Sequence of chain 1.D:
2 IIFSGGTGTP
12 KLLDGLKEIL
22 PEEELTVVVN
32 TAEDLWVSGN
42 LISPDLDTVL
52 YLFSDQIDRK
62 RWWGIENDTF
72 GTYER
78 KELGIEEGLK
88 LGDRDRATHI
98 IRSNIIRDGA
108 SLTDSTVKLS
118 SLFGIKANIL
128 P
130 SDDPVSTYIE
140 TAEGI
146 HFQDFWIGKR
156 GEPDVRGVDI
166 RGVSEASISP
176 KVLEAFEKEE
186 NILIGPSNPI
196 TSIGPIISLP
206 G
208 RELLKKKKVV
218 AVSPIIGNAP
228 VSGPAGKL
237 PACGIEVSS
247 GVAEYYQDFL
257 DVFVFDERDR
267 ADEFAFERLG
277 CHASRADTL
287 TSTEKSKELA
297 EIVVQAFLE

Binding-site contacts:
Ligand atom C7 contacts residue ILE43 of chain 1.D at 4.0 Å (hydrophobic).
Ligand atom C13 contacts residue TRP64 of chain 1.D at 3.7 Å (hydrophobic).
Ligand atom C11 contacts residue TRP64 of chain 1.D at 4.3 Å (hydrophobic).
Ligand atom C6 contacts residue TRP64 of chain 1.D at 4.0 Å (hydrophobic).
Ligand atom C12 contacts residue TRP64 of chain 1.D at 3.9 Å (hydrophobic).
Ligand atom O10 contacts residue ASP48 of chain 1.D at 3.4 Å.
Ligand atom O2 contacts residue LEU86 of chain 1.D at 4.0 Å.
Ligand atom C4 contacts residue LEU86 of chain 1.D at 3.9 Å (hydrophobic).
Ligand atom C5 contacts residue LEU86 of chain 1.D at 3.9 Å (hydrophobic).
Ligand atom N2 contacts residue ILE152 of chain 1.D at 3.8 Å.
Ligand atom C2 contacts residue TRP64 of chain 1.D at 3.6 Å (hydrophobic).
Ligand atom C4 contacts residue TRP64 of chain 1.D at 3.4 Å (hydrophobic).
Ligand atom O10 contacts residue ILE43 of chain 1.D at 3.9 Å.
Ligand atom C6 contacts residue ASP92 of chain 1.D at 3.4 Å.
Ligand atom C7 contacts residue HIS96 of chain 1.D at 4.2 Å.
Ligand atom C9 contacts residue ASP92 of chain 1.D at 4.2 Å.
Ligand atom N1 contacts residue TRP64 of chain 1.D at 4.0 Å.
Ligand atom C5 contacts residue TRP64 of chain 1.D at 3.5 Å (hydrophobic).
Ligand atom C6 contacts residue LEU86 of chain 1.D at 3.8 Å (hydrophobic).
Ligand atom C9 contacts residue ILE43 of chain 1.D at 4.1 Å (hydrophobic).
Ligand atom C2 contacts residue LEU86 of chain 1.D at 4.4 Å (hydrophobic).
Ligand atom N3 contacts residue TRP64 of chain 1.D at 3.8 Å.
Ligand atom O2 contacts residue LYS87 of chain 1.D at 3.3 Å (salt-bridge).
Ligand atom O10 contacts residue PRO45 of chain 1.D at 3.1 Å.
Ligand atom O1 contacts residue ILE152 of chain 1.D at 3.8 Å.
Ligand atom C1 contacts residue ILE152 of chain 1.D at 3.7 Å (hydrophobic).
Ligand atom N1 contacts residue ILE152 of chain 1.D at 4.1 Å.
Ligand atom C11 contacts residue PRO45 of chain 1.D at 3.5 Å (hydrophobic).
Ligand atom C4 contacts residue LYS87 of chain 1.D at 4.0 Å.
Ligand atom C9 contacts residue PRO45 of chain 1.D at 3.8 Å (hydrophobic).
Ligand atom O10 contacts residue ASP92 of chain 1.D at 4.3 Å.
Ligand atom N2 contacts residue TRP64 of chain 1.D at 4.0 Å.
Ligand atom C1 contacts residue TRP64 of chain 1.D at 4.0 Å (hydrophobic).
Ligand atom O10 contacts residue SER44 of chain 1.D at 4.2 Å.
Ligand atom C6 contacts residue LYS87 of chain 1.D at 4.2 Å.
Ligand atom C3 contacts residue TRP64 of chain 1.D at 3.7 Å (hydrophobic).
Ligand atom O2 contacts residue TRP64 of chain 1.D at 3.6 Å.
Ligand atom C7 contacts residue ASP92 of chain 1.D at 3.0 Å.
Ligand atom C6 contacts residue LEU88 of chain 1.D at 3.9 Å (hydrophobic).
Ligand atom O1 contacts residue TRP151 of chain 1.D at 4.1 Å.

A protein and the small-molecule ligand that binds it are described below.
Small molecule (SMILES): O=c1nc2n(C[C@H](O)[C@H](O)[C@H](O)CO)c3cc(O)ccc3cc-2c(=O)[nH]1